Sequence of chain 2.A:
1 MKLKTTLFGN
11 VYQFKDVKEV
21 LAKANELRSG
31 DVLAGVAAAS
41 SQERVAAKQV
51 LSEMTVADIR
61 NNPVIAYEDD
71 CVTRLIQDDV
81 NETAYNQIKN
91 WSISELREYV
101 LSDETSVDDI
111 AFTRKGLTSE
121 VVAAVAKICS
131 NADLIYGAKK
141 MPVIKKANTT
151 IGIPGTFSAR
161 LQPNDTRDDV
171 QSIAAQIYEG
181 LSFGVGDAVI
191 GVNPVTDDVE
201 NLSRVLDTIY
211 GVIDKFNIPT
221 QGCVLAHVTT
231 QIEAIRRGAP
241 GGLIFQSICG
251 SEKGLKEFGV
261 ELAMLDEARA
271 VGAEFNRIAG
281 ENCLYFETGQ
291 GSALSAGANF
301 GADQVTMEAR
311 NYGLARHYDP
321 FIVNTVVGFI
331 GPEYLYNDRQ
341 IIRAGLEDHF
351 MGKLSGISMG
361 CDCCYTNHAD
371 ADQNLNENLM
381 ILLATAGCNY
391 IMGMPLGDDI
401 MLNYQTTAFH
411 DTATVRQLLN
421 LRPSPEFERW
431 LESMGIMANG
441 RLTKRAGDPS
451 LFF

Binding-site contacts:
Ligand atom C5 contacts residue VAL326 of chain 2.A at 3.9 Å (hydrophobic).
Ligand atom C4 contacts residue VAL326 of chain 2.A at 3.8 Å (hydrophobic).
Ligand atom C8 contacts residue VAL326 of chain 2.A at 3.4 Å (hydrophobic).
Ligand atom C4 contacts residue B121 of chain 2.I at 3.6 Å.
Ligand atom C6 contacts residue GLY289 of chain 2.A at 3.8 Å.
Ligand atom N7 contacts residue B121 of chain 2.I at 3.3 Å.
Ligand atom N1 contacts residue THR288 of chain 2.A at 3.4 Å.
Ligand atom C2' contacts residue GLU287 of chain 2.A at 3.9 Å.
Ligand atom N6 contacts residue THR288 of chain 2.A at 3.6 Å (h-bond).
Ligand atom C8 contacts residue B121 of chain 2.I at 3.5 Å.
Ligand atom C5 contacts residue B121 of chain 2.I at 3.4 Å.
Ligand atom N3 contacts residue SER247 of chain 2.A at 3.2 Å (h-bond).
Ligand atom N7 contacts residue VAL326 of chain 2.A at 3.6 Å.
Ligand atom O3' contacts residue PHE245 of chain 2.A at 3.3 Å.
Ligand atom O2' contacts residue PHE245 of chain 2.A at 2.8 Å.
Ligand atom C4' contacts residue B121 of chain 2.I at 3.6 Å.
Ligand atom C2 contacts residue THR288 of chain 2.A at 3.8 Å.
Ligand atom N1 contacts residue GLU287 of chain 2.A at 3.8 Å.
Ligand atom O2' contacts residue GLU287 of chain 2.A at 3.2 Å (salt-bridge).
Ligand atom N9 contacts residue B121 of chain 2.I at 3.7 Å.
Ligand atom N1 contacts residue GLY289 of chain 2.A at 3.9 Å.
Ligand atom O3' contacts residue GLU287 of chain 2.A at 3.6 Å (salt-bridge).
Ligand atom C6 contacts residue THR288 of chain 2.A at 3.3 Å.
Ligand atom C5 contacts residue THR288 of chain 2.A at 3.5 Å.
Ligand atom C2' contacts residue SER247 of chain 2.A at 3.0 Å.
Ligand atom O4' contacts residue PHE329 of chain 2.A at 3.8 Å.
Ligand atom O2' contacts residue SER247 of chain 2.A at 2.5 Å (h-bond).
Ligand atom C1' contacts residue GLU287 of chain 2.A at 3.6 Å.
Ligand atom N7 contacts residue PHE329 of chain 2.A at 3.8 Å.
Ligand atom C5' contacts residue B121 of chain 2.I at 3.2 Å.
Ligand atom O3' contacts residue ASN193 of chain 2.A at 3.5 Å (h-bond).
Ligand atom C2 contacts residue SER247 of chain 2.A at 3.8 Å.
Ligand atom N3 contacts residue GLU287 of chain 2.A at 3.5 Å (salt-bridge).
Ligand atom N6 contacts residue GLY289 of chain 2.A at 3.0 Å (h-bond).
Ligand atom N6 contacts residue SER292 of chain 2.A at 3.6 Å.
Ligand atom C8 contacts residue PHE329 of chain 2.A at 3.3 Å (hydrophobic).
Ligand atom C3' contacts residue SER247 of chain 2.A at 3.6 Å.
Ligand atom C2 contacts residue GLU287 of chain 2.A at 3.0 Å.
Ligand atom O3' contacts residue LEU225 of chain 2.A at 3.7 Å.
Ligand atom N9 contacts residue VAL326 of chain 2.A at 3.5 Å.

The protein below binds the small molecule below.
Small molecule (SMILES): CC[C@H]1O[C@@H](n2cnc3c(N)ncnc32)[C@H](O)[C@@H]1O